Sequence of chain 1.C:
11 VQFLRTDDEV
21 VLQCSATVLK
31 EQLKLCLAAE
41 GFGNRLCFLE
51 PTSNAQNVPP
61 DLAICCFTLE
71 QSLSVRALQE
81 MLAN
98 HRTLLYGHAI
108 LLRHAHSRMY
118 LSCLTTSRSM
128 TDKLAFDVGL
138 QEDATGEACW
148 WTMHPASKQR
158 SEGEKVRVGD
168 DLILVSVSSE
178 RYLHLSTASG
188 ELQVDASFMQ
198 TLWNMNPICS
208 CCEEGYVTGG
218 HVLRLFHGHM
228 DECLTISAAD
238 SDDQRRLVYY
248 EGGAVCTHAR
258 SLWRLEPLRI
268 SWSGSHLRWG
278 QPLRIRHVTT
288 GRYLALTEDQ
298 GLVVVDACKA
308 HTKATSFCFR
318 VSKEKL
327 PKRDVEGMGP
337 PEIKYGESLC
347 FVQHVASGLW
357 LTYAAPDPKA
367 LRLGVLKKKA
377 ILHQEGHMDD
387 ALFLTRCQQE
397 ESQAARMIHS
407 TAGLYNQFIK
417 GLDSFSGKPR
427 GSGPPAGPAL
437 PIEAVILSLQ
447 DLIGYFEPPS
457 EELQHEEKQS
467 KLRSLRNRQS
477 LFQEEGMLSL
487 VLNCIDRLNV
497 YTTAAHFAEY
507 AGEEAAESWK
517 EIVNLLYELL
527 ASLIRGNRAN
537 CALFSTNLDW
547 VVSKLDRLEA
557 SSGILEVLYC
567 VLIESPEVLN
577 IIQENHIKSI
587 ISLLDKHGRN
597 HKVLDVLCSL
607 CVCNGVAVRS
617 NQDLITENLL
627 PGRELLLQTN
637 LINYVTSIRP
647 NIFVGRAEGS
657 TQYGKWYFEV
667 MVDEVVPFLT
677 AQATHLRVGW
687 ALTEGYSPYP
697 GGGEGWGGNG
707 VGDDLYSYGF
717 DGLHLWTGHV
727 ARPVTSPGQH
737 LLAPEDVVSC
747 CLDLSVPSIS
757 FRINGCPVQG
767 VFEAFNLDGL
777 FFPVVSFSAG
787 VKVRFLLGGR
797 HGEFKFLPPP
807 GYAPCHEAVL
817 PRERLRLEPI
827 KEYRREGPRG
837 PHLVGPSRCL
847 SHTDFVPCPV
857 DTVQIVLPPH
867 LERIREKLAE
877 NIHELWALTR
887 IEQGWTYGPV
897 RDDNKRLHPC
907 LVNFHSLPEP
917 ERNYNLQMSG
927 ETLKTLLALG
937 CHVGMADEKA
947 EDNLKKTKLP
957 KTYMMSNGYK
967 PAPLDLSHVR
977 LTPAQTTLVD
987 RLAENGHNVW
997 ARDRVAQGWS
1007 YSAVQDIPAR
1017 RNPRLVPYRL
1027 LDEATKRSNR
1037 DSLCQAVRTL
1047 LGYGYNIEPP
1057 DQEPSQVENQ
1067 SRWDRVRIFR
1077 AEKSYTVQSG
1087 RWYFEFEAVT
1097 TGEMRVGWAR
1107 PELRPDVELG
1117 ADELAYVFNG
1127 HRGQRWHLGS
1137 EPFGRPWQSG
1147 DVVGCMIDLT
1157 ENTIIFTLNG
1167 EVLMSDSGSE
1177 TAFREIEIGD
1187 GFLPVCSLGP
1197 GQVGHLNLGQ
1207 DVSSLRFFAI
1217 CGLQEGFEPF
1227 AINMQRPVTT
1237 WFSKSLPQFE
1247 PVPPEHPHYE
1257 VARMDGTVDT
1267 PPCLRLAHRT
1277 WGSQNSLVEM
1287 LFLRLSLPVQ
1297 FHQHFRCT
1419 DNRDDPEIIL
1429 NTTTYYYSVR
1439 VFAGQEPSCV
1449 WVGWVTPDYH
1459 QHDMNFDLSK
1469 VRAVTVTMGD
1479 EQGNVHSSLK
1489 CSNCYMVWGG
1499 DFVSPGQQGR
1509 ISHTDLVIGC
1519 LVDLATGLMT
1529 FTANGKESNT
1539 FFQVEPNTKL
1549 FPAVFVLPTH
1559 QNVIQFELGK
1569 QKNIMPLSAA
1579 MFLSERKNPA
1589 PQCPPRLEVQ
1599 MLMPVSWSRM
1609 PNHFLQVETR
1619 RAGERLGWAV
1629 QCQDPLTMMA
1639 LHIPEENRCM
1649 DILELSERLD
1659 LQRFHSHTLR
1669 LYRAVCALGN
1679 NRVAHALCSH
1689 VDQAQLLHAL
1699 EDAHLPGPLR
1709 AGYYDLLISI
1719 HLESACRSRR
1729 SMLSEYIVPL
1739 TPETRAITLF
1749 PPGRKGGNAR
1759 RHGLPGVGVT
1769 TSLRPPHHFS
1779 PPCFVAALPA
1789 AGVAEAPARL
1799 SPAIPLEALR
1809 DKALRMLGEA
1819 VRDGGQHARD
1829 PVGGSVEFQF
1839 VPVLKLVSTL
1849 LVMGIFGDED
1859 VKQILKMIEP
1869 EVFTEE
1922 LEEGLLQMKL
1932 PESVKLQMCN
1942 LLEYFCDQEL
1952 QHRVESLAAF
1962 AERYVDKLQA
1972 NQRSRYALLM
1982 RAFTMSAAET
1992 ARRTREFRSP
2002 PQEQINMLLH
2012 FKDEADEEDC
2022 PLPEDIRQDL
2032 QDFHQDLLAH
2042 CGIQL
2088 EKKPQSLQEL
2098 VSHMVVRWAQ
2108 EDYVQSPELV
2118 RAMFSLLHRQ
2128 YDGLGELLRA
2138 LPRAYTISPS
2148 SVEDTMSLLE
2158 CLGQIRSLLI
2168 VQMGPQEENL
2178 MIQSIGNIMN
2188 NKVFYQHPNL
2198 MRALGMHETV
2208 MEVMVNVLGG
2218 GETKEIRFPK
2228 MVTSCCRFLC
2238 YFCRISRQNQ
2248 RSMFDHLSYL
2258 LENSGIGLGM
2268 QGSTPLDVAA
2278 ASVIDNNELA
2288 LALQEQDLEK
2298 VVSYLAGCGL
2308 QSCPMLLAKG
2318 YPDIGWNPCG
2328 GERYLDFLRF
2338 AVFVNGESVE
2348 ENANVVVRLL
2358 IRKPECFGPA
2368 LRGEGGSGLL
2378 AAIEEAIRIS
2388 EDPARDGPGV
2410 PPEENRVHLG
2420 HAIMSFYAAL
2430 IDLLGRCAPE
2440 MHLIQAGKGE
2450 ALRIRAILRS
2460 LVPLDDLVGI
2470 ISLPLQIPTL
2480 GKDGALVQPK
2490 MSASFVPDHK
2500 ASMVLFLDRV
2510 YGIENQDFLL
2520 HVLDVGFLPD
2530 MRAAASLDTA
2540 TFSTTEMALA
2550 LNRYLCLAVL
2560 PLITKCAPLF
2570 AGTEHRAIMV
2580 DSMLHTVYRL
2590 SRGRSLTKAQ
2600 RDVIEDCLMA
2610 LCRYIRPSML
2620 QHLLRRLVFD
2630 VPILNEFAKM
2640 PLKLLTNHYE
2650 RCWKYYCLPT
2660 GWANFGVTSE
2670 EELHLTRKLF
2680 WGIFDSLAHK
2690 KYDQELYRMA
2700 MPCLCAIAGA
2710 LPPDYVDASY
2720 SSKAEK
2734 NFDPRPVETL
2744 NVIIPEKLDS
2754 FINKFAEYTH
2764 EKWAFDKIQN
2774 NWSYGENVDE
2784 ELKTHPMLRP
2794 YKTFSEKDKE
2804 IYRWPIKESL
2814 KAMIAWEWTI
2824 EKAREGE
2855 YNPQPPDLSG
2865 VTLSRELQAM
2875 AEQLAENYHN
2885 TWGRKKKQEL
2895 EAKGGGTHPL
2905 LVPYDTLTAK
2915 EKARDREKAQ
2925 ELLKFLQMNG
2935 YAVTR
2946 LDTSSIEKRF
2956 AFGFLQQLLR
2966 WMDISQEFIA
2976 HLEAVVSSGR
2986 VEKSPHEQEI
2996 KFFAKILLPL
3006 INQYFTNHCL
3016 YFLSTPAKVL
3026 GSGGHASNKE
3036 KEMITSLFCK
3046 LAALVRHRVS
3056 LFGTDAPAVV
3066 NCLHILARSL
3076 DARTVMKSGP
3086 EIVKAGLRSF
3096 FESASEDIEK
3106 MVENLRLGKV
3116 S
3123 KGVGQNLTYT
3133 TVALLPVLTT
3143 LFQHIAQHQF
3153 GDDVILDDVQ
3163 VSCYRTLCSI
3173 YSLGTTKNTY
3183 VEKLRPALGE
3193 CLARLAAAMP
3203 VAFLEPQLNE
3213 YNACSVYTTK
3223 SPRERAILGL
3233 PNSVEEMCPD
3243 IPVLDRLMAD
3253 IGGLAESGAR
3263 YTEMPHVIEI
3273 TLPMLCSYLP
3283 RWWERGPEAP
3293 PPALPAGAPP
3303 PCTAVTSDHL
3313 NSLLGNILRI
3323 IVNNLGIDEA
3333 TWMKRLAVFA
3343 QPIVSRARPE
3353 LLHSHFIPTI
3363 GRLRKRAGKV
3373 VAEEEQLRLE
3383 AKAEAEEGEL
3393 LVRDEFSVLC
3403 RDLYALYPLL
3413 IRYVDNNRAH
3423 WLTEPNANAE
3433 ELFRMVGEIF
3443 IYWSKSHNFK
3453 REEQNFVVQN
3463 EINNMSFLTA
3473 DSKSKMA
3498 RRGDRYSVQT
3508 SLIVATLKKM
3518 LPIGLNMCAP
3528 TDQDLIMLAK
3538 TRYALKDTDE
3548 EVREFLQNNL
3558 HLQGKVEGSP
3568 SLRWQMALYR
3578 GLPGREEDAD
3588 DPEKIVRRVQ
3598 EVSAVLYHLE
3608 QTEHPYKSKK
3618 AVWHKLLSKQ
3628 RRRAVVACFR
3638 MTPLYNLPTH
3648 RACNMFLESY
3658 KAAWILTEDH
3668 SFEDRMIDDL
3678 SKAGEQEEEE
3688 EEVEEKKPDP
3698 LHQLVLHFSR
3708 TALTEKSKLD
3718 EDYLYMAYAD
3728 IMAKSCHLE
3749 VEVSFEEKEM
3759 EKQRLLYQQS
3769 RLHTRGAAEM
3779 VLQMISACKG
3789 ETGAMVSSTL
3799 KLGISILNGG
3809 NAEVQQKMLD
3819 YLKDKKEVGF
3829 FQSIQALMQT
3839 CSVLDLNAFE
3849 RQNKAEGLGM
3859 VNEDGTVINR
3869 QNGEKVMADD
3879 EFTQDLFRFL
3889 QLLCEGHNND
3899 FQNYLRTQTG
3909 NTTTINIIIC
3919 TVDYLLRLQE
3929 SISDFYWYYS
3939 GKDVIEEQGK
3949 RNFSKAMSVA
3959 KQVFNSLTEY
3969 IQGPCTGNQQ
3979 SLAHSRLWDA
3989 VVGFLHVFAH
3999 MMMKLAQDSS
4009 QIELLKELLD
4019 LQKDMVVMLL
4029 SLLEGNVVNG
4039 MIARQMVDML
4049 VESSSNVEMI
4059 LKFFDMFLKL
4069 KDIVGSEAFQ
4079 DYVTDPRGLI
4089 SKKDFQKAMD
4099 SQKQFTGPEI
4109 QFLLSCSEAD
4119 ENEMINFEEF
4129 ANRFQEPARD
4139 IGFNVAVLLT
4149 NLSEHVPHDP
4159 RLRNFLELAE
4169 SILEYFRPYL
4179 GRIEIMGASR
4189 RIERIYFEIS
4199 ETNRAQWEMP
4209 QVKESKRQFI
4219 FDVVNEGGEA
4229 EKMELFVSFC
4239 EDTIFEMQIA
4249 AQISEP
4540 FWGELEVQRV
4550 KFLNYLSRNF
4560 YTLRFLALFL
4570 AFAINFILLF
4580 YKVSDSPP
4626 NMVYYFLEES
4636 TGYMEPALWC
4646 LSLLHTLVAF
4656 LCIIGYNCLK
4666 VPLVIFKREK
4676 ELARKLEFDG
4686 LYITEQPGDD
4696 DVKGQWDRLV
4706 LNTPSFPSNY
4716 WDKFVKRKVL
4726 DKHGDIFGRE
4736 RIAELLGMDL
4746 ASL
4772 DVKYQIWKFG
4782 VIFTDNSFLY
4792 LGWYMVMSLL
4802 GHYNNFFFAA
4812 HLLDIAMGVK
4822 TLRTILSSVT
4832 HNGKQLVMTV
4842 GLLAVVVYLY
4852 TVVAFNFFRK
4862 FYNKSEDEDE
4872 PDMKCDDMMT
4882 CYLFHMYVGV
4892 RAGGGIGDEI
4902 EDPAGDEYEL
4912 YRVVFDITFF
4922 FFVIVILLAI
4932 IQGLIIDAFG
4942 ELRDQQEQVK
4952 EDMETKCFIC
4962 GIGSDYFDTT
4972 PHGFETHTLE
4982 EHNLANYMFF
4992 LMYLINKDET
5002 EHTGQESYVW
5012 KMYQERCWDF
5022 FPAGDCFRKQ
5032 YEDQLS

This protein binds this small molecule.
Small molecule (SMILES): Nc1ncnc2[nH]cnc12

Binding-site contacts:
Ligand atom N9 contacts residue THR4979 of chain 1.C at 4.2 Å.
Ligand atom N9 contacts residue PHE4959 of chain 1.C at 4.5 Å.
Ligand atom N6 contacts residue THR4979 of chain 1.C at 4.0 Å.
Ligand atom C2 contacts residue THR4979 of chain 1.C at 3.3 Å.
Ligand atom C5 contacts residue PHE4959 of chain 1.C at 4.0 Å (hydrophobic).
Ligand atom C2 contacts residue ASN4984 of chain 1.C at 3.6 Å.
Ligand atom N6 contacts residue ASN4984 of chain 1.C at 3.5 Å.
Ligand atom N3 contacts residue THR4979 of chain 1.C at 3.9 Å.
Ligand atom N6 contacts residue HIS4983 of chain 1.C at 2.4 Å (h-bond).
Ligand atom C4 contacts residue THR4979 of chain 1.C at 3.8 Å.
Ligand atom N9 contacts residue MET4954 of chain 1.C at 3.4 Å.
Ligand atom C6 contacts residue HIS4983 of chain 1.C at 3.6 Å.
Ligand atom C6 contacts residue LEU4985 of chain 1.C at 3.8 Å (hydrophobic).
Ligand atom C8 contacts residue MET4954 of chain 1.C at 4.0 Å (hydrophobic).
Ligand atom N7 contacts residue PHE4959 of chain 1.C at 2.9 Å (h-bond).
Ligand atom N7 contacts residue THR4979 of chain 1.C at 3.6 Å.
Ligand atom N1 contacts residue ASN4984 of chain 1.C at 3.3 Å (h-bond).
Ligand atom N7 contacts residue CYS4958 of chain 1.C at 3.7 Å.
Ligand atom N7 contacts residue LYS4957 of chain 1.C at 4.1 Å.
Ligand atom C4 contacts residue MET4954 of chain 1.C at 4.0 Å (hydrophobic).
Ligand atom C6 contacts residue ASN4984 of chain 1.C at 4.0 Å.
Ligand atom C8 contacts residue LYS4957 of chain 1.C at 3.5 Å.
Ligand atom N1 contacts residue LEU4985 of chain 1.C at 3.2 Å (h-bond).
Ligand atom N6 contacts residue LEU4985 of chain 1.C at 3.6 Å.
Ligand atom N3 contacts residue LEU4985 of chain 1.C at 4.3 Å.
Ligand atom N1 contacts residue HIS4983 of chain 1.C at 4.1 Å.
Ligand atom C6 contacts residue THR4979 of chain 1.C at 3.7 Å.
Ligand atom C8 contacts residue CYS4958 of chain 1.C at 4.0 Å (hydrophobic).
Ligand atom N1 contacts residue THR4979 of chain 1.C at 3.2 Å (h-bond).
Ligand atom N6 contacts residue CYS4958 of chain 1.C at 4.1 Å.
Ligand atom N3 contacts residue MET4954 of chain 1.C at 4.4 Å.
Ligand atom N6 contacts residue ILE4960 of chain 1.C at 3.9 Å.
Ligand atom C5 contacts residue THR4979 of chain 1.C at 3.5 Å.
Ligand atom C8 contacts residue THR4979 of chain 1.C at 3.9 Å.
Ligand atom C2 contacts residue LEU4985 of chain 1.C at 4.0 Å (hydrophobic).
Ligand atom C8 contacts residue PHE4959 of chain 1.C at 3.4 Å (hydrophobic).